A small-molecule ligand and the protein it binds are described below.
Small molecule (SMILES): Nc1ncnc2c1ncn2[C@@H]1O[C@H](COP(=O)=O)[C@@H](O[P](=O)(O)OC[C@H]2O[C@@H](n3ccc(=O)[nH]c3=O)[C@H](O)[C@@H]2O)[C@H]1O

Sequence of chain 36.A:
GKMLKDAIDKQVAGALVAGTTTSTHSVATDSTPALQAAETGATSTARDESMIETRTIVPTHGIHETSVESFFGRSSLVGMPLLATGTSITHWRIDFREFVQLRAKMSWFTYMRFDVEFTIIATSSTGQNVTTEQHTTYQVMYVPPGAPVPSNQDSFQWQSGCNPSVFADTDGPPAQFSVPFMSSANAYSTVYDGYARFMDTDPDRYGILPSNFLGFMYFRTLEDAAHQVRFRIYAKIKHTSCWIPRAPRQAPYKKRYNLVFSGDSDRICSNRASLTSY

Sequence of chain 35.B:
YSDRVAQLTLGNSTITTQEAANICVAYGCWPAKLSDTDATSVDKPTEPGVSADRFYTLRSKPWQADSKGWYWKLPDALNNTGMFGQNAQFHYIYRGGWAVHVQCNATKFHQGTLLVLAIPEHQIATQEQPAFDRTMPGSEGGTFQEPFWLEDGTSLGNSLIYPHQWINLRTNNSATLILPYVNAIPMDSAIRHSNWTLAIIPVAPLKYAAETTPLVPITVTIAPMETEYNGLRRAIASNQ

Binding-site contacts:
Ligand atom N7 contacts residue TRP38 of chain 35.B at 4.2 Å.
Ligand atom O2' contacts residue TRP38 of chain 35.B at 4.2 Å.
Ligand atom N3 contacts residue TRP38 of chain 35.B at 3.2 Å.
Ligand atom C6 contacts residue TRP38 of chain 35.B at 3.6 Å (hydrophobic).
Ligand atom C8 contacts residue TRP38 of chain 35.B at 4.3 Å (hydrophobic).
Ligand atom N9 contacts residue TRP38 of chain 35.B at 3.7 Å.
Ligand atom N6 contacts residue VAL30 of chain 36.A at 4.3 Å.
Ligand atom C2 contacts residue TRP38 of chain 35.B at 3.1 Å (hydrophobic).
Ligand atom O2' contacts residue HIS28 of chain 36.A at 3.2 Å (h-bond).
Ligand atom C1' contacts residue TRP38 of chain 35.B at 4.0 Å (hydrophobic).
Ligand atom C4 contacts residue TRP38 of chain 35.B at 3.5 Å (hydrophobic).
Ligand atom N1 contacts residue TRP38 of chain 35.B at 3.3 Å.
Ligand atom C5 contacts residue TRP38 of chain 35.B at 3.7 Å (hydrophobic).
Ligand atom N6 contacts residue TRP38 of chain 35.B at 4.0 Å.